Binding-site contacts:
Ligand atom C contacts residue ARG216 of chain 1.A at 3.6 Å.
Ligand atom O contacts residue GLU213 of chain 1.A at 2.9 Å (salt-bridge).
Ligand atom OXT contacts residue ALA217 of chain 1.A at 3.8 Å.
Ligand atom F contacts residue ARG216 of chain 1.A at 3.8 Å.
Ligand atom O contacts residue ARG216 of chain 1.A at 3.9 Å.
Ligand atom C contacts residue GLU213 of chain 1.A at 4.2 Å.
Ligand atom CH3 contacts residue ARG216 of chain 1.A at 4.0 Å.
Ligand atom OXT contacts residue ARG216 of chain 1.A at 3.7 Å.

Sequence of chain 1.A:
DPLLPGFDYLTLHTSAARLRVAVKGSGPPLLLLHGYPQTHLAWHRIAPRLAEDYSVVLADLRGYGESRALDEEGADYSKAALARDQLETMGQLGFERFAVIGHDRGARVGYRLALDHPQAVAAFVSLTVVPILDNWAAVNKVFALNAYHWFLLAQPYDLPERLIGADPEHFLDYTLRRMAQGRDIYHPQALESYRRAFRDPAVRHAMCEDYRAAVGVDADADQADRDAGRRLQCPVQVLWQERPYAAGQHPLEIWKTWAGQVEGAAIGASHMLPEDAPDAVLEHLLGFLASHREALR

A small-molecule ligand and the protein it binds are described below.
Small molecule (SMILES): O=C(O)CF